Sequence of chain 1.I:
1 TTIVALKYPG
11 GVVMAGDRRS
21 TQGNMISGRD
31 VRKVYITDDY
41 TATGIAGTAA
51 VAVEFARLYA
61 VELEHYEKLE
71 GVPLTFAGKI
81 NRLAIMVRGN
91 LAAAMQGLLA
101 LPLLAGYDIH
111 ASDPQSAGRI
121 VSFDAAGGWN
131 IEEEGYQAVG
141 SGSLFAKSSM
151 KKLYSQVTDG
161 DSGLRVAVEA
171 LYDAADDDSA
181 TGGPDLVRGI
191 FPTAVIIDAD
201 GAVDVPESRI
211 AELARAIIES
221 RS

Binding-site contacts:
Ligand atom C38 contacts residue MET95 of chain 1.J at 3.4 Å (hydrophobic).
Ligand atom C27 contacts residue SER122 of chain 1.J at 3.6 Å.
Ligand atom C15 contacts residue ALA49 of chain 1.I at 3.4 Å (hydrophobic).
Ligand atom N31 contacts residue ASP124 of chain 1.J at 3.1 Å (salt-bridge).
Ligand atom C28 contacts residue ASP124 of chain 1.J at 3.5 Å.
Ligand atom N06 contacts residue GLY47 of chain 1.I at 2.7 Å (h-bond).
Ligand atom O01 contacts residue ALA49 of chain 1.I at 3.0 Å (h-bond).
Ligand atom C05 contacts residue GLY47 of chain 1.I at 3.5 Å.
Ligand atom O41 contacts residue GLN22 of chain 1.I at 3.6 Å.
Ligand atom N03 contacts residue THR21 of chain 1.I at 2.7 Å (h-bond).
Ligand atom C29 contacts residue TRP129 of chain 1.J at 3.5 Å (hydrophobic).
Ligand atom C14 contacts residue VAL31 of chain 1.I at 3.5 Å (hydrophobic).
Ligand atom C10 contacts residue ILE45 of chain 1.I at 3.2 Å (hydrophobic).
Ligand atom C37 contacts residue LEU91 of chain 1.J at 3.5 Å (hydrophobic).
Ligand atom C10 contacts residue ALA52 of chain 1.I at 3.6 Å (hydrophobic).
Ligand atom C02 contacts residue THR21 of chain 1.I at 3.5 Å.
Ligand atom C22 contacts residue THR21 of chain 1.I at 3.6 Å.
Ligand atom C16 contacts residue VAL31 of chain 1.I at 3.4 Å (hydrophobic).
Ligand atom C12 contacts residue VAL31 of chain 1.I at 3.6 Å (hydrophobic).
Ligand atom C23 contacts residue ASP124 of chain 1.J at 3.5 Å.
Ligand atom C19 contacts residue THR21 of chain 1.I at 3.6 Å.
Ligand atom O01 contacts residue THR48 of chain 1.I at 3.6 Å.
Ligand atom C24 contacts residue SER27 of chain 1.I at 3.6 Å.
Ligand atom C09 contacts residue ILE45 of chain 1.I at 3.4 Å (hydrophobic).
Ligand atom C16 contacts residue ALA49 of chain 1.I at 3.5 Å (hydrophobic).
Ligand atom O18 contacts residue SER20 of chain 1.I at 3.3 Å.
Ligand atom C07 contacts residue THR1 of chain 1.I at 3.1 Å.
Ligand atom C15 contacts residue VAL31 of chain 1.I at 3.4 Å (hydrophobic).
Ligand atom O30 contacts residue GLN22 of chain 1.I at 2.7 Å (h-bond).
Ligand atom C27 contacts residue PHE123 of chain 1.J at 3.5 Å (hydrophobic).
Ligand atom N06 contacts residue THR1 of chain 1.I at 3.6 Å (h-bond).
Ligand atom C17 contacts residue VAL31 of chain 1.I at 3.5 Å (hydrophobic).
Ligand atom C04 contacts residue THR21 of chain 1.I at 3.6 Å.
Ligand atom C24 contacts residue GLN22 of chain 1.I at 3.6 Å.
Ligand atom C04 contacts residue GLY47 of chain 1.I at 3.6 Å.
Ligand atom C13 contacts residue VAL31 of chain 1.I at 3.6 Å (hydrophobic).
Ligand atom O18 contacts residue THR21 of chain 1.I at 3.2 Å (h-bond).
Ligand atom O30 contacts residue SER27 of chain 1.I at 2.7 Å (h-bond).
Ligand atom C36 contacts residue ALA126 of chain 1.J at 3.6 Å (hydrophobic).
Ligand atom C14 contacts residue ALA49 of chain 1.I at 3.5 Å (hydrophobic).

A protein and the small-molecule ligand that binds it are described below.
Small molecule (SMILES): CCN(CC)C(=O)C[C@H](NC(=O)CCc1ccccc1)C(=O)N[C@@H](COC)C(=O)NCc1cccc2ccccc12

Sequence of chain 1.J:
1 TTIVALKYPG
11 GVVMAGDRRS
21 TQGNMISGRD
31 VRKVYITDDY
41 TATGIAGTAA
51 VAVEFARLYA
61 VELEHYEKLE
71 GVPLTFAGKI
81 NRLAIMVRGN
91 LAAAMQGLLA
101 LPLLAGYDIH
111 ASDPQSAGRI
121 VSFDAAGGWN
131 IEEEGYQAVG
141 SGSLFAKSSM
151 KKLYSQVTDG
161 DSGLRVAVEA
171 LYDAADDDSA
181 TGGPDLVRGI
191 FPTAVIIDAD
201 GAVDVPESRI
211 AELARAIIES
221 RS